A protein and the small-molecule ligand that binds it are described below.
Small molecule (SMILES): CC(=O)N[C@H]1[C@H](O[C@H]2[C@H](O)[C@@H](NC(C)=O)CO[C@@H]2CO)O[C@H](CO)[C@@H](O[C@@H]2O[C@H](CO)[C@@H](O)[C@H](O)[C@H]2NC(C)=O)[C@@H]1O

Sequence of chain 1.A:
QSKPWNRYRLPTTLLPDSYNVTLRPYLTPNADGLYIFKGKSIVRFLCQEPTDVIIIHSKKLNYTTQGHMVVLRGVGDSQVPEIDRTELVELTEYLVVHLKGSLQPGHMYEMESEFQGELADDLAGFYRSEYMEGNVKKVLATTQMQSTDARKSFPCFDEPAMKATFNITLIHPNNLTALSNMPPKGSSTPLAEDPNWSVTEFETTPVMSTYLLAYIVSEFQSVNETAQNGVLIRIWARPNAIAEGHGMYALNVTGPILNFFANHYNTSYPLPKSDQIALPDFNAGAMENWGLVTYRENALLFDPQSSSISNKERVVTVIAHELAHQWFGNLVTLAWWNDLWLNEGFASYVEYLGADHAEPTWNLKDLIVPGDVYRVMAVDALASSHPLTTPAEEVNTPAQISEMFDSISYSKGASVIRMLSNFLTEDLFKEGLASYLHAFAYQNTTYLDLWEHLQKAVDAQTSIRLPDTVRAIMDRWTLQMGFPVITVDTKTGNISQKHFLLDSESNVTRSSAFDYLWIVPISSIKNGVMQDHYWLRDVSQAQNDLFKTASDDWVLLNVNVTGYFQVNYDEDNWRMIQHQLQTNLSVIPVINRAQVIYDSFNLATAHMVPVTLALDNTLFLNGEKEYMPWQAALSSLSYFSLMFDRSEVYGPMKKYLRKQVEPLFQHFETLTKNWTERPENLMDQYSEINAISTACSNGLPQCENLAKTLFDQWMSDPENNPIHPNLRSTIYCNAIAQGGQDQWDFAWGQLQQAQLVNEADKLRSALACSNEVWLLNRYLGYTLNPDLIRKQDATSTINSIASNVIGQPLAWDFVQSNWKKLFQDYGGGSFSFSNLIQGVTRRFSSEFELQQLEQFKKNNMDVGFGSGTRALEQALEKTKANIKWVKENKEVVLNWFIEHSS

Binding-site contacts:
Ligand atom C8 contacts residue ARG45 of chain 1.A at 4.0 Å.
Ligand atom C8 contacts residue ILE43 of chain 1.A at 3.9 Å (hydrophobic).
Ligand atom C6 contacts residue GLU202 of chain 1.A at 4.3 Å.
Ligand atom C1 contacts residue ASN21 of chain 1.A at 1.4 Å.
Ligand atom C4 contacts residue ASN21 of chain 1.A at 4.2 Å.
Ligand atom O7 contacts residue ASN21 of chain 1.A at 4.2 Å.
Ligand atom C8 contacts residue GLU111 of chain 1.A at 3.4 Å.
Ligand atom C2 contacts residue NAG1 of chain 1.D at 3.5 Å.
Ligand atom C1 contacts residue NAG1 of chain 1.D at 3.4 Å.
Ligand atom O7 contacts residue NAG1 of chain 1.D at 3.7 Å.
Ligand atom N2 contacts residue ASN21 of chain 1.A at 3.0 Å (h-bond).
Ligand atom C3 contacts residue NAG1 of chain 1.D at 4.0 Å.
Ligand atom C3 contacts residue ASN21 of chain 1.A at 3.8 Å.
Ligand atom C7 contacts residue NAG1 of chain 1.D at 3.7 Å.
Ligand atom C7 contacts residue ASN21 of chain 1.A at 3.8 Å.
Ligand atom C5 contacts residue ASN21 of chain 1.A at 3.6 Å.
Ligand atom C2 contacts residue ASN21 of chain 1.A at 2.5 Å.
Ligand atom C8 contacts residue NAG1 of chain 1.D at 3.7 Å.
Ligand atom C7 contacts residue ILE43 of chain 1.A at 4.0 Å (hydrophobic).
Ligand atom O7 contacts residue ILE43 of chain 1.A at 3.4 Å.
Ligand atom O6 contacts residue GLU202 of chain 1.A at 3.9 Å.
Ligand atom O5 contacts residue ASN21 of chain 1.A at 2.3 Å (h-bond).
Ligand atom O7 contacts residue LYS186 of chain 1.A at 3.9 Å.
Ligand atom N2 contacts residue NAG1 of chain 1.D at 2.7 Å (h-bond).